The protein below binds the small molecule below.
Small molecule (SMILES): CC(=O)C(=O)O

Binding-site contacts:
Ligand atom O contacts residue VAL244 of chain 2.A at 3.5 Å.
Ligand atom OXT contacts residue SER56 of chain 2.A at 4.0 Å.
Ligand atom C contacts residue ALA58 of chain 2.A at 4.2 Å (hydrophobic).
Ligand atom OXT contacts residue ASP95 of chain 2.A at 3.6 Å (salt-bridge).
Ligand atom C contacts residue SER56 of chain 2.A at 4.0 Å.
Ligand atom CA contacts residue ARG165 of chain 2.A at 4.5 Å.
Ligand atom OXT contacts residue ARG165 of chain 2.A at 4.3 Å.
Ligand atom OXT contacts residue TYR54 of chain 2.A at 3.5 Å (h-bond).
Ligand atom CB contacts residue THR219 of chain 2.A at 4.0 Å.
Ligand atom C contacts residue PRO243 of chain 2.A at 4.1 Å (hydrophobic).
Ligand atom O3 contacts residue ARG165 of chain 2.A at 3.3 Å (salt-bridge).
Ligand atom O contacts residue SER56 of chain 2.A at 2.9 Å (h-bond).
Ligand atom O3 contacts residue ASN217 of chain 2.A at 4.3 Å.
Ligand atom CB contacts residue VAL244 of chain 2.A at 4.1 Å (hydrophobic).
Ligand atom O contacts residue PRO243 of chain 2.A at 3.5 Å.
Ligand atom O contacts residue ALA58 of chain 2.A at 3.4 Å.

Sequence of chain 2.A:
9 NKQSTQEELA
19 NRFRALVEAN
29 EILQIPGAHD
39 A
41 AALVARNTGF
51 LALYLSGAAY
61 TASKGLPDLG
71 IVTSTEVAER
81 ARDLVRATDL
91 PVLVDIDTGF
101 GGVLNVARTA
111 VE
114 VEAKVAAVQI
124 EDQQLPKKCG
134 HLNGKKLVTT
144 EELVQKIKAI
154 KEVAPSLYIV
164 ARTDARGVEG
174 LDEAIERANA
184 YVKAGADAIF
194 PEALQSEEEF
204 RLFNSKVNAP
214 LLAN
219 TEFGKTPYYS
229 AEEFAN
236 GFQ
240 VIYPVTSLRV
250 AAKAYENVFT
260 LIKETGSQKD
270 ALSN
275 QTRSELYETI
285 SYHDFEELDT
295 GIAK